Sequence of chain 1.A:
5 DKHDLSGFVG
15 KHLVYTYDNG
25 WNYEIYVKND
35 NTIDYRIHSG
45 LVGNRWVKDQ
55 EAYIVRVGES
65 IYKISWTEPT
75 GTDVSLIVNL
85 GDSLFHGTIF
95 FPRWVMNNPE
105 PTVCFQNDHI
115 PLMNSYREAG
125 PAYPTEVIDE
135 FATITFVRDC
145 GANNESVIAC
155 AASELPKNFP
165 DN

Binding-site contacts:
Ligand atom C9 contacts residue ILE93 of chain 1.A at 4.3 Å (hydrophobic).
Ligand atom O1 contacts residue PHE95 of chain 1.A at 3.5 Å.
Ligand atom C4 contacts residue TYR21 of chain 1.A at 3.8 Å (hydrophobic).
Ligand atom O3 contacts residue GLU134 of chain 1.A at 3.3 Å (salt-bridge).
Ligand atom C3 contacts residue GLU134 of chain 1.A at 2.9 Å.
Ligand atom C8 contacts residue ILE93 of chain 1.A at 4.4 Å (hydrophobic).
Ligand atom C9 contacts residue TYR27 of chain 1.A at 3.6 Å (hydrophobic).
Ligand atom O4 contacts residue GLU134 of chain 1.A at 3.0 Å (salt-bridge).
Ligand atom O2 contacts residue VAL46 of chain 1.A at 3.2 Å.
Ligand atom C3 contacts residue TRP25 of chain 1.A at 4.3 Å (hydrophobic).
Ligand atom O4 contacts residue TYR21 of chain 1.A at 3.5 Å.
Ligand atom C1 contacts residue TYR27 of chain 1.A at 3.9 Å (hydrophobic).
Ligand atom C7 contacts residue ILE93 of chain 1.A at 4.2 Å (hydrophobic).
Ligand atom C4 contacts residue TRP25 of chain 1.A at 4.1 Å (hydrophobic).
Ligand atom C5 contacts residue TYR21 of chain 1.A at 3.4 Å (hydrophobic).
Ligand atom C8 contacts residue TYR27 of chain 1.A at 3.3 Å (hydrophobic).
Ligand atom C4 contacts residue GLU134 of chain 1.A at 3.2 Å.
Ligand atom O2 contacts residue ILE41 of chain 1.A at 4.0 Å.
Ligand atom C10 contacts residue GLU134 of chain 1.A at 2.8 Å.
Ligand atom O4 contacts residue TRP25 of chain 1.A at 4.2 Å.
Ligand atom O1 contacts residue ILE93 of chain 1.A at 3.8 Å.
Ligand atom C1 contacts residue GLU134 of chain 1.A at 3.8 Å.
Ligand atom C5 contacts residue TYR27 of chain 1.A at 3.3 Å (hydrophobic).
Ligand atom C4 contacts residue TYR27 of chain 1.A at 4.3 Å (hydrophobic).
Ligand atom C2 contacts residue ILE132 of chain 1.A at 4.2 Å (hydrophobic).
Ligand atom C5 contacts residue GLU134 of chain 1.A at 3.7 Å.
Ligand atom C7 contacts residue TYR27 of chain 1.A at 4.2 Å (hydrophobic).
Ligand atom O4 contacts residue ASN23 of chain 1.A at 3.5 Å (h-bond).
Ligand atom C6 contacts residue TYR27 of chain 1.A at 3.0 Å (hydrophobic).
Ligand atom C2 contacts residue GLU134 of chain 1.A at 3.3 Å.
Ligand atom C1 contacts residue ILE132 of chain 1.A at 4.3 Å (hydrophobic).
Ligand atom C7 contacts residue ILE132 of chain 1.A at 4.1 Å (hydrophobic).
Ligand atom O1 contacts residue VAL46 of chain 1.A at 3.5 Å.
Ligand atom C6 contacts residue GLU134 of chain 1.A at 4.0 Å.
Ligand atom O2 contacts residue TYR27 of chain 1.A at 2.9 Å (h-bond).
Ligand atom C5 contacts residue TRP25 of chain 1.A at 4.2 Å (hydrophobic).
Ligand atom C6 contacts residue TYR21 of chain 1.A at 3.6 Å (hydrophobic).
Ligand atom C9 contacts residue VAL46 of chain 1.A at 3.7 Å (hydrophobic).

The small molecule below binds the protein below.
Small molecule (SMILES): COc1cc(/C=C/C(=O)O)ccc1O